Sequence of chain 1.E:
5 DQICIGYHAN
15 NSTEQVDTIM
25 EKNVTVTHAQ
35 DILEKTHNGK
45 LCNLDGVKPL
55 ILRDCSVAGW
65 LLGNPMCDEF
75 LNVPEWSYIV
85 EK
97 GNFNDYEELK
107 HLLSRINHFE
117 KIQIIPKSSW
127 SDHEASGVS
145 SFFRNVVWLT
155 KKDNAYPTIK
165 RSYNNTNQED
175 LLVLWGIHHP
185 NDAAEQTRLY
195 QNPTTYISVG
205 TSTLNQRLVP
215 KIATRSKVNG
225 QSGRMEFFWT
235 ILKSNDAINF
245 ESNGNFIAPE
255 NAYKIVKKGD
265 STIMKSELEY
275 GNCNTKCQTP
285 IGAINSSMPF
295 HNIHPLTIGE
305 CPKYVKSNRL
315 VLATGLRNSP

Sequence of chain 2.E:
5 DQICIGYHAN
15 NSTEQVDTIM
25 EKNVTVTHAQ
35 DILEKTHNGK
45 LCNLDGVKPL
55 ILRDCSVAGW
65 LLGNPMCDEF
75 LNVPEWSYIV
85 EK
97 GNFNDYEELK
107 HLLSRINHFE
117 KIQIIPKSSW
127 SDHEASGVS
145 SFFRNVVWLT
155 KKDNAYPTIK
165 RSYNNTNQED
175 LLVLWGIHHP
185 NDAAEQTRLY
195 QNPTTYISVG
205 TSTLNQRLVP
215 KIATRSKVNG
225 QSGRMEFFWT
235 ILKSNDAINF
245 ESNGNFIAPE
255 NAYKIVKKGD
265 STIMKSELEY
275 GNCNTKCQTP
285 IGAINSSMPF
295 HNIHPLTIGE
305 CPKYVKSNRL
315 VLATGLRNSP

Binding-site contacts:
Ligand atom C1 contacts residue ASN168 of chain 2.E at 1.4 Å.
Ligand atom C8 contacts residue ASP240 of chain 2.E at 4.0 Å.
Ligand atom O7 contacts residue ASN168 of chain 2.E at 3.6 Å (h-bond).
Ligand atom C7 contacts residue ALA241 of chain 2.E at 3.8 Å (hydrophobic).
Ligand atom C4 contacts residue ASN168 of chain 2.E at 4.1 Å.
Ligand atom O5 contacts residue ASN239 of chain 2.E at 4.3 Å.
Ligand atom C3 contacts residue ASN239 of chain 2.E at 3.8 Å.
Ligand atom C6 contacts residue ASN168 of chain 2.E at 4.2 Å.
Ligand atom O5 contacts residue ASN168 of chain 2.E at 2.4 Å (h-bond).
Ligand atom O3 contacts residue ASN239 of chain 2.E at 4.5 Å.
Ligand atom C8 contacts residue ALA241 of chain 2.E at 3.4 Å (hydrophobic).
Ligand atom O7 contacts residue ALA241 of chain 2.E at 3.9 Å.
Ligand atom N2 contacts residue ASN168 of chain 2.E at 2.9 Å (h-bond).
Ligand atom N2 contacts residue ASN239 of chain 2.E at 3.2 Å (h-bond).
Ligand atom C1 contacts residue ASN239 of chain 2.E at 4.0 Å.
Ligand atom C7 contacts residue ASN168 of chain 2.E at 3.4 Å.
Ligand atom C3 contacts residue ASN168 of chain 2.E at 3.8 Å.
Ligand atom C8 contacts residue ASN239 of chain 2.E at 3.8 Å.
Ligand atom C8 contacts residue SER220 of chain 1.E at 3.9 Å.
Ligand atom C5 contacts residue ASN168 of chain 2.E at 3.6 Å.
Ligand atom C7 contacts residue ASN239 of chain 2.E at 4.1 Å.
Ligand atom C2 contacts residue ASN168 of chain 2.E at 2.4 Å.
Ligand atom C2 contacts residue ASN239 of chain 2.E at 4.1 Å.

This small molecule binds to this protein.
Small molecule (SMILES): CC(=O)N[C@H]1[C@H](O[C@H]2[C@H](O)[C@@H](NC(C)=O)CO[C@@H]2CO)O[C@H](CO)[C@@H](O)[C@@H]1O